Sequence of chain 1.M:
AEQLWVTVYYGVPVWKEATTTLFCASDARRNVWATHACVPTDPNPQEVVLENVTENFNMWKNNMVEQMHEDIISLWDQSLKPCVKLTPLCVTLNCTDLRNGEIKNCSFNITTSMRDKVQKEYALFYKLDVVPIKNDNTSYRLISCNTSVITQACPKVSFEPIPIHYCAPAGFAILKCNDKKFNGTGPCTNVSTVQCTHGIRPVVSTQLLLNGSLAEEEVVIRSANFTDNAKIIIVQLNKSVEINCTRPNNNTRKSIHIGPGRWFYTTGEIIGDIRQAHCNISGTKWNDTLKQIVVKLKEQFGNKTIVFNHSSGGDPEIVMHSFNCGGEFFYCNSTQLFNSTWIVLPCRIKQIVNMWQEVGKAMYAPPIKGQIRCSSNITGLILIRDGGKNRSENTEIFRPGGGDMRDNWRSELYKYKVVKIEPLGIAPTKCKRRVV

Binding-site contacts:
Ligand atom C5 contacts residue SER444 of chain 1.M at 3.4 Å.
Ligand atom C8 contacts residue LEU270 of chain 1.M at 3.8 Å (hydrophobic).
Ligand atom C7 contacts residue CYS443 of chain 1.M at 4.2 Å (hydrophobic).
Ligand atom C3 contacts residue SER444 of chain 1.M at 3.4 Å.
Ligand atom C3 contacts residue SER445 of chain 1.M at 4.4 Å.
Ligand atom C2 contacts residue SER444 of chain 1.M at 4.2 Å.
Ligand atom C8 contacts residue SER444 of chain 1.M at 3.8 Å.
Ligand atom C7 contacts residue SER444 of chain 1.M at 3.9 Å.
Ligand atom O7 contacts residue ASN271 of chain 1.M at 3.6 Å.
Ligand atom O7 contacts residue VAL263 of chain 1.M at 4.3 Å.
Ligand atom C1 contacts residue ASN271 of chain 1.M at 1.4 Å.
Ligand atom C1 contacts residue SER445 of chain 1.M at 4.0 Å.
Ligand atom C7 contacts residue ASN271 of chain 1.M at 3.3 Å.
Ligand atom O3 contacts residue SER444 of chain 1.M at 4.5 Å.
Ligand atom C2 contacts residue SER445 of chain 1.M at 4.2 Å.
Ligand atom O7 contacts residue ARG442 of chain 1.M at 3.9 Å.
Ligand atom O5 contacts residue GLU220 of chain 1.M at 4.2 Å.
Ligand atom O7 contacts residue PRO221 of chain 1.M at 4.3 Å.
Ligand atom O3 contacts residue CYS443 of chain 1.M at 4.0 Å.
Ligand atom C8 contacts residue VAL263 of chain 1.M at 3.9 Å (hydrophobic).
Ligand atom O4 contacts residue SER444 of chain 1.M at 3.5 Å (h-bond).
Ligand atom O5 contacts residue SER444 of chain 1.M at 4.2 Å.
Ligand atom N2 contacts residue SER444 of chain 1.M at 4.4 Å.
Ligand atom C2 contacts residue ASN271 of chain 1.M at 2.4 Å.
Ligand atom C4 contacts residue SER444 of chain 1.M at 3.6 Å.
Ligand atom C3 contacts residue ASN271 of chain 1.M at 3.8 Å.
Ligand atom O7 contacts residue CYS443 of chain 1.M at 3.4 Å.
Ligand atom O6 contacts residue SER218 of chain 1.M at 3.7 Å.
Ligand atom O5 contacts residue ASN271 of chain 1.M at 2.3 Å (h-bond).
Ligand atom C4 contacts residue ASN271 of chain 1.M at 4.2 Å.
Ligand atom N2 contacts residue ASN271 of chain 1.M at 2.8 Å (h-bond).
Ligand atom C1 contacts residue SER444 of chain 1.M at 4.0 Å.
Ligand atom C5 contacts residue GLU220 of chain 1.M at 4.3 Å.
Ligand atom O4 contacts residue CYS443 of chain 1.M at 4.5 Å.
Ligand atom C5 contacts residue ASN271 of chain 1.M at 3.7 Å.
Ligand atom O7 contacts residue SER444 of chain 1.M at 3.7 Å.
Ligand atom N2 contacts residue SER445 of chain 1.M at 3.6 Å.
Ligand atom C8 contacts residue ASN271 of chain 1.M at 4.2 Å.
Ligand atom O6 contacts residue GLU220 of chain 1.M at 4.1 Å.
Ligand atom C6 contacts residue GLU220 of chain 1.M at 3.4 Å.

This small molecule binds to this protein.
Small molecule (SMILES): CC(=O)N[C@H]1[C@H](O[C@H]2[C@H](O)[C@@H](NC(C)=O)CO[C@@H]2CO)O[C@H](CO)[C@@H](O[C@@H]2O[C@H](CO[C@H]3O[C@H](CO)[C@@H](O)[C@H](O)[C@@H]3O)[C@@H](O)[C@H](O[C@H]3O[C@H](CO)[C@@H](O)[C@H](O)[C@@H]3O)[C@@H]2O)[C@@H]1O